Sequence of chain 2.A:
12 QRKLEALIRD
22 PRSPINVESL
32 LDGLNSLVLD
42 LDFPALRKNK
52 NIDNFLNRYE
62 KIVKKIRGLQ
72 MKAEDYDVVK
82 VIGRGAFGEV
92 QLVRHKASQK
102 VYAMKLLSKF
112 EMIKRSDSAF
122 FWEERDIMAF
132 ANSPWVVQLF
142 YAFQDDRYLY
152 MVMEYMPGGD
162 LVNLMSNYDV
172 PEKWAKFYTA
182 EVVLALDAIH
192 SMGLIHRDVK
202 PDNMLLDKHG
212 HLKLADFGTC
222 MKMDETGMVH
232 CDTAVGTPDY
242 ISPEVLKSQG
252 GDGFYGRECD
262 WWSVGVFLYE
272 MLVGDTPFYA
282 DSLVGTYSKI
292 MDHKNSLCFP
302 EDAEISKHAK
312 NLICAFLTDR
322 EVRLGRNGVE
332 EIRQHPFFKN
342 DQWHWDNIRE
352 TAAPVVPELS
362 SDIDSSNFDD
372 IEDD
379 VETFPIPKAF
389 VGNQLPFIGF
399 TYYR

Binding-site contacts:
Ligand atom C2 contacts residue ALA216 of chain 2.A at 4.0 Å (hydrophobic).
Ligand atom C14 contacts residue PHE369 of chain 2.A at 3.9 Å (hydrophobic).
Ligand atom O10 contacts residue VAL91 of chain 2.A at 3.9 Å.
Ligand atom F7 contacts residue VAL91 of chain 2.A at 3.3 Å.
Ligand atom O20 contacts residue GLU155 of chain 2.A at 2.5 Å (salt-bridge).
Ligand atom C4 contacts residue ASN204 of chain 2.A at 3.7 Å.
Ligand atom C6 contacts residue ASN204 of chain 2.A at 3.7 Å.
Ligand atom O19 contacts residue TYR156 of chain 2.A at 3.5 Å.
Ligand atom C13 contacts residue LEU206 of chain 2.A at 3.7 Å (hydrophobic).
Ligand atom O19 contacts residue GLU155 of chain 2.A at 3.6 Å (salt-bridge).
Ligand atom B17 contacts residue GLU155 of chain 2.A at 3.4 Å.
Ligand atom C12 contacts residue ILE83 of chain 2.A at 3.9 Å (hydrophobic).
Ligand atom C12 contacts residue LEU206 of chain 2.A at 3.7 Å (hydrophobic).
Ligand atom O19 contacts residue ALA104 of chain 2.A at 3.6 Å.
Ligand atom C18 contacts residue ILE83 of chain 2.A at 3.7 Å (hydrophobic).
Ligand atom C11 contacts residue LEU206 of chain 2.A at 3.5 Å (hydrophobic).
Ligand atom C14 contacts residue ILE83 of chain 2.A at 3.7 Å (hydrophobic).
Ligand atom C15 contacts residue VAL91 of chain 2.A at 4.1 Å (hydrophobic).
Ligand atom B17 contacts residue MET157 of chain 2.A at 3.8 Å.
Ligand atom C8 contacts residue ASN204 of chain 2.A at 3.2 Å.
Ligand atom O20 contacts residue ALA104 of chain 2.A at 3.8 Å.
Ligand atom B17 contacts residue LEU206 of chain 2.A at 3.9 Å.
Ligand atom B17 contacts residue ALA104 of chain 2.A at 3.5 Å.
Ligand atom C18 contacts residue PHE369 of chain 2.A at 3.9 Å (hydrophobic).
Ligand atom O20 contacts residue MET157 of chain 2.A at 4.1 Å.
Ligand atom C18 contacts residue TYR156 of chain 2.A at 3.8 Å (hydrophobic).
Ligand atom N9 contacts residue ASN204 of chain 2.A at 2.8 Å (h-bond).
Ligand atom C18 contacts residue ALA104 of chain 2.A at 4.0 Å (hydrophobic).
Ligand atom N9 contacts residue ASP217 of chain 2.A at 2.8 Å (salt-bridge).
Ligand atom F7 contacts residue LYS106 of chain 2.A at 3.2 Å.
Ligand atom C13 contacts residue MET154 of chain 2.A at 3.6 Å (hydrophobic).
Ligand atom O20 contacts residue MET154 of chain 2.A at 3.5 Å.
Ligand atom O20 contacts residue VAL138 of chain 2.A at 3.3 Å.
Ligand atom C18 contacts residue MET157 of chain 2.A at 3.5 Å (hydrophobic).
Ligand atom C8 contacts residue ASP217 of chain 2.A at 3.9 Å.
Ligand atom O19 contacts residue MET157 of chain 2.A at 2.7 Å (h-bond).
Ligand atom C5 contacts residue ASP217 of chain 2.A at 3.7 Å.
Ligand atom C4 contacts residue ASP203 of chain 2.A at 3.6 Å.
Ligand atom C16 contacts residue VAL91 of chain 2.A at 3.9 Å (hydrophobic).
Ligand atom C6 contacts residue ASP217 of chain 2.A at 3.9 Å.

The small molecule below binds the protein below.
Small molecule (SMILES): NCc1ccc(Oc2ccc3c(c2)B(O)OC3)c(F)c1